Binding-site contacts:
Ligand atom O5 contacts residue ASP47 of chain 1.L at 3.7 Å.
Ligand atom O5 contacts residue PHE1 of chain 1.L at 2.7 Å (h-bond).
Ligand atom C5 contacts residue PHE1 of chain 1.L at 3.6 Å (hydrophobic).
Ligand atom C1 contacts residue PHE1 of chain 1.L at 3.4 Å (hydrophobic).
Ligand atom O1 contacts residue TYR48 of chain 1.L at 4.1 Å.
Ligand atom C4 contacts residue ASN135 of chain 1.L at 3.5 Å.
Ligand atom C5 contacts residue ASP54 of chain 1.L at 4.0 Å.
Ligand atom O4 contacts residue ILE52 of chain 1.L at 3.3 Å.
Ligand atom O2 contacts residue PHE142 of chain 1.L at 4.0 Å.
Ligand atom C2 contacts residue ILE13 of chain 1.L at 3.9 Å (hydrophobic).
Ligand atom C4 contacts residue ASP54 of chain 1.L at 3.2 Å.
Ligand atom C1 contacts residue ILE13 of chain 1.L at 3.9 Å (hydrophobic).
Ligand atom O3 contacts residue ASN138 of chain 1.L at 4.1 Å.
Ligand atom C6 contacts residue TYR48 of chain 1.L at 3.6 Å (hydrophobic).
Ligand atom O2 contacts residue ASN133 of chain 1.L at 4.2 Å.
Ligand atom O6 contacts residue TYR48 of chain 1.L at 4.2 Å.
Ligand atom C6 contacts residue ASP54 of chain 1.L at 3.6 Å.
Ligand atom O6 contacts residue ASP54 of chain 1.L at 3.0 Å (salt-bridge).
Ligand atom C3 contacts residue ASP140 of chain 1.L at 3.5 Å.
Ligand atom C2 contacts residue PHE1 of chain 1.L at 3.7 Å (hydrophobic).
Ligand atom O2 contacts residue ILE13 of chain 1.L at 3.5 Å.
Ligand atom O4 contacts residue ASP54 of chain 1.L at 3.1 Å (salt-bridge).
Ligand atom O6 contacts residue PHE1 of chain 1.L at 2.8 Å (h-bond).
Ligand atom C6 contacts residue ASP47 of chain 1.L at 3.8 Å.
Ligand atom C6 contacts residue PHE1 of chain 1.L at 3.7 Å (hydrophobic).
Ligand atom O6 contacts residue ASN46 of chain 1.L at 2.6 Å (h-bond).
Ligand atom O4 contacts residue ASN135 of chain 1.L at 2.6 Å (h-bond).
Ligand atom C6 contacts residue ASN46 of chain 1.L at 3.2 Å.
Ligand atom C2 contacts residue ASP140 of chain 1.L at 3.6 Å.
Ligand atom C3 contacts residue ASN135 of chain 1.L at 3.3 Å.
Ligand atom O3 contacts residue ASN135 of chain 1.L at 2.6 Å (h-bond).
Ligand atom C7 contacts residue TYR48 of chain 1.L at 3.2 Å (hydrophobic).
Ligand atom C5 contacts residue ILE52 of chain 1.L at 4.2 Å (hydrophobic).
Ligand atom O2 contacts residue ASP140 of chain 1.L at 4.2 Å.
Ligand atom O5 contacts residue TYR48 of chain 1.L at 4.2 Å.
Ligand atom O2 contacts residue PHE1 of chain 1.L at 3.0 Å (h-bond).
Ligand atom C4 contacts residue PHE1 of chain 1.L at 3.8 Å (hydrophobic).
Ligand atom C5 contacts residue TYR48 of chain 1.L at 4.2 Å (hydrophobic).
Ligand atom O6 contacts residue ASP47 of chain 1.L at 3.3 Å (salt-bridge).
Ligand atom O3 contacts residue ASP140 of chain 1.L at 2.7 Å (salt-bridge).

A small-molecule ligand and the protein it binds are described below.
Small molecule (SMILES): CO[C@H]1O[C@H](CO)[C@@H](O)[C@H](O)[C@@H]1O

Sequence of chain 1.L:
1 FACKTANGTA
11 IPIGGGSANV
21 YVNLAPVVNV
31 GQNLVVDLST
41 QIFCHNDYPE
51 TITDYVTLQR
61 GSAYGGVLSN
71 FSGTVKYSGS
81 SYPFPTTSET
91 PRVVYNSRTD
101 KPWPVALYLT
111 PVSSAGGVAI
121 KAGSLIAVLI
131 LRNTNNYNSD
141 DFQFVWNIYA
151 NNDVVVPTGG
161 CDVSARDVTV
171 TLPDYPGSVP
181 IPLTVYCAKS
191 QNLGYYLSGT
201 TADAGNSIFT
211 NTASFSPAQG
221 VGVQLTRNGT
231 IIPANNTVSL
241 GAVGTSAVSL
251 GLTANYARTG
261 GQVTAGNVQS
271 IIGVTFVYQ